A protein and the small-molecule ligand that binds it are described below.
Small molecule (SMILES): CC(=O)N[C@@H]1[C@@H](O)[C@H](O)[C@@H](CO)O[C@H]1O

Sequence of chain 3.D:
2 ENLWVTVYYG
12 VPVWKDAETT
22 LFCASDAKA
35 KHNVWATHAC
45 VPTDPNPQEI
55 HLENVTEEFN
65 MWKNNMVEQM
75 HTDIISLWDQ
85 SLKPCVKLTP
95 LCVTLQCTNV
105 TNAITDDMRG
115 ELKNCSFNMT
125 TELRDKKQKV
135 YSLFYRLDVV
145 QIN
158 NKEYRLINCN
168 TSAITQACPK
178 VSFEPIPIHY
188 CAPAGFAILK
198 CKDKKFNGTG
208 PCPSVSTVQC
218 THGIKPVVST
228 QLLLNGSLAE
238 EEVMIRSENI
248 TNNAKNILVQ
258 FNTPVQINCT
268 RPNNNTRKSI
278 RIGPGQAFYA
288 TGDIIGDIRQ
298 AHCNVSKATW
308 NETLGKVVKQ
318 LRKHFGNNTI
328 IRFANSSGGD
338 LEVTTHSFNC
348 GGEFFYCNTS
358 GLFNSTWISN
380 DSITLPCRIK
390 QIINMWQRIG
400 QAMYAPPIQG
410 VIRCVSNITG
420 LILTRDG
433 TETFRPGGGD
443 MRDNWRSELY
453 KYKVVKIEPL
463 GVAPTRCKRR

Binding-site contacts:
Ligand atom C2 contacts residue ASN122 of chain 3.D at 2.5 Å.
Ligand atom C1 contacts residue ASN122 of chain 3.D at 1.4 Å.
Ligand atom C5 contacts residue ASN122 of chain 3.D at 3.6 Å.
Ligand atom C8 contacts residue GLN100 of chain 3.D at 3.9 Å.
Ligand atom C4 contacts residue ASN122 of chain 3.D at 4.2 Å.
Ligand atom C8 contacts residue PHE121 of chain 3.D at 3.6 Å (hydrophobic).
Ligand atom N2 contacts residue ASN122 of chain 3.D at 3.0 Å (h-bond).
Ligand atom O5 contacts residue ASN122 of chain 3.D at 2.3 Å (h-bond).
Ligand atom C7 contacts residue ASN122 of chain 3.D at 3.6 Å.
Ligand atom C8 contacts residue SER120 of chain 3.D at 3.5 Å.
Ligand atom C8 contacts residue ASN122 of chain 3.D at 4.0 Å.
Ligand atom O7 contacts residue ASN122 of chain 3.D at 3.9 Å.
Ligand atom C8 contacts residue LYS133 of chain 3.D at 3.8 Å.
Ligand atom C7 contacts residue GLN100 of chain 3.D at 4.1 Å.
Ligand atom O7 contacts residue GLN100 of chain 3.D at 3.8 Å.
Ligand atom C3 contacts residue ASN122 of chain 3.D at 3.8 Å.
Ligand atom C7 contacts residue PHE121 of chain 3.D at 4.4 Å (hydrophobic).